Binding-site contacts:
Ligand atom O3' contacts residue GLY133 of chain 3.A at 3.7 Å.
Ligand atom N4 contacts residue SER161 of chain 3.A at 2.5 Å (h-bond).
Ligand atom OP2 contacts residue ASN31 of chain 3.A at 2.8 Å (h-bond).
Ligand atom C5 contacts residue SER161 of chain 3.A at 3.2 Å.
Ligand atom O2 contacts residue ASP154 of chain 3.A at 2.8 Å (salt-bridge).
Ligand atom C2 contacts residue GLY152 of chain 3.A at 3.7 Å.
Ligand atom P contacts residue ASN31 of chain 3.A at 3.7 Å.
Ligand atom O2 contacts residue PHE155 of chain 3.A at 3.3 Å (h-bond).
Ligand atom N3 contacts residue ASP154 of chain 3.A at 3.5 Å (salt-bridge).
Ligand atom O3' contacts residue TYR156 of chain 3.A at 3.6 Å.
Ligand atom N1 contacts residue GLY152 of chain 3.A at 3.7 Å.
Ligand atom O2' contacts residue THR131 of chain 3.A at 2.6 Å (h-bond).
Ligand atom O4' contacts residue GLY8 of chain 3.A at 3.0 Å.
Ligand atom N4 contacts residue TYR156 of chain 3.A at 3.5 Å.
Ligand atom C1' contacts residue GLY152 of chain 3.A at 3.7 Å.
Ligand atom O2 contacts residue GLY152 of chain 3.A at 3.7 Å.
Ligand atom C6 contacts residue GLY10 of chain 3.A at 3.6 Å.
Ligand atom OP3 contacts residue TYR156 of chain 3.A at 3.4 Å (h-bond).
Ligand atom C5 contacts residue TYR156 of chain 3.A at 3.5 Å (hydrophobic).
Ligand atom O3' contacts residue SER132 of chain 3.A at 3.1 Å (h-bond).
Ligand atom C4 contacts residue SER161 of chain 3.A at 3.2 Å.
Ligand atom P contacts residue TYR156 of chain 3.A at 3.5 Å.
Ligand atom C2 contacts residue ASP154 of chain 3.A at 3.4 Å.
Ligand atom C4 contacts residue TYR156 of chain 3.A at 3.7 Å (hydrophobic).
Ligand atom C2' contacts residue THR131 of chain 3.A at 3.5 Å.
Ligand atom C3' contacts residue TYR156 of chain 3.A at 3.2 Å (hydrophobic).
Ligand atom N3 contacts residue TYR156 of chain 3.A at 3.3 Å (h-bond).
Ligand atom C2' contacts residue TYR156 of chain 3.A at 3.7 Å (hydrophobic).
Ligand atom O3' contacts residue THR131 of chain 3.A at 3.3 Å.
Ligand atom N3 contacts residue PHE155 of chain 3.A at 3.4 Å (h-bond).
Ligand atom OP3 contacts residue ASN31 of chain 3.A at 3.4 Å (h-bond).
Ligand atom O4' contacts residue ASN9 of chain 3.A at 2.9 Å (h-bond).
Ligand atom OP1 contacts residue TYR156 of chain 3.A at 2.9 Å (h-bond).
Ligand atom O2' contacts residue GLY133 of chain 3.A at 3.2 Å (h-bond).
Ligand atom C5' contacts residue CYS30 of chain 3.A at 3.4 Å (hydrophobic).
Ligand atom C2 contacts residue PHE155 of chain 3.A at 3.7 Å (hydrophobic).
Ligand atom O5' contacts residue TYR162 of chain 3.A at 3.7 Å.
Ligand atom OP1 contacts residue TYR162 of chain 3.A at 2.6 Å (h-bond).
Ligand atom C5 contacts residue GLY10 of chain 3.A at 3.7 Å.
Ligand atom O2 contacts residue ILE153 of chain 3.A at 3.3 Å.

A small-molecule ligand and the protein it binds are described below.
Small molecule (SMILES): Nc1cc[n+]([C@@H]2O[C@H](COP(=O)(O)O)[C@@H](O)[C@H]2O)c(=O)[nH]1

Sequence of chain 3.A:
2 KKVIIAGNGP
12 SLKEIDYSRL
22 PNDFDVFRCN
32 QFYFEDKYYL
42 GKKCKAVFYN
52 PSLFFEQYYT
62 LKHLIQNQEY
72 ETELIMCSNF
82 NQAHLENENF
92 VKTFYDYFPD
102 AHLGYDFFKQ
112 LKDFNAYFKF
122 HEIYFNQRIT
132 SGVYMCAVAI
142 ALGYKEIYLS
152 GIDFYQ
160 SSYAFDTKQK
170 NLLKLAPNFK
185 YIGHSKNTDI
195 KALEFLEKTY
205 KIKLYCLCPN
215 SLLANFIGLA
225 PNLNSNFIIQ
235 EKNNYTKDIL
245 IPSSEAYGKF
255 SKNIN